Sequence of chain 1.A:
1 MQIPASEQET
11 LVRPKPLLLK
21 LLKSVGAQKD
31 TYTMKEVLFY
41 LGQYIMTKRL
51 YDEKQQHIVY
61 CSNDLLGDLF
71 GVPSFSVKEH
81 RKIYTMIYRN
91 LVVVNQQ

Binding-site contacts:
Ligand atom C14 contacts residue LEU38 of chain 1.A at 3.6 Å (hydrophobic).
Ligand atom C12 contacts residue VAL77 of chain 1.A at 3.5 Å (hydrophobic).
Ligand atom CL contacts residue ILE83 of chain 1.A at 3.9 Å.
Ligand atom C10 contacts residue VAL77 of chain 1.A at 3.5 Å (hydrophobic).
Ligand atom C3 contacts residue GLY42 of chain 1.A at 3.6 Å.
Ligand atom C2 contacts residue LEU41 of chain 1.A at 3.8 Å (hydrophobic).
Ligand atom C18 contacts residue MET46 of chain 1.A at 3.5 Å (hydrophobic).
Ligand atom C3 contacts residue LEU38 of chain 1.A at 3.2 Å (hydrophobic).
Ligand atom CL contacts residue PHE70 of chain 1.A at 3.8 Å.
Ligand atom F2 contacts residue HIS80 of chain 1.A at 3.4 Å.
Ligand atom C20 contacts residue ILE45 of chain 1.A at 3.9 Å (hydrophobic).
Ligand atom C11 contacts residue VAL77 of chain 1.A at 3.9 Å (hydrophobic).
Ligand atom C13 contacts residue HIS80 of chain 1.A at 3.3 Å.
Ligand atom C20 contacts residue VAL77 of chain 1.A at 3.8 Å (hydrophobic).
Ligand atom C10 contacts residue HIS80 of chain 1.A at 3.8 Å.
Ligand atom C15 contacts residue HIS80 of chain 1.A at 3.5 Å.
Ligand atom C16 contacts residue HIS80 of chain 1.A at 3.6 Å.
Ligand atom F contacts residue HIS80 of chain 1.A at 3.8 Å.
Ligand atom F2 contacts residue LEU38 of chain 1.A at 3.9 Å.
Ligand atom C18 contacts residue ILE45 of chain 1.A at 3.9 Å (hydrophobic).
Ligand atom C18 contacts residue GLY42 of chain 1.A at 3.5 Å.
Ligand atom C13 contacts residue LEU38 of chain 1.A at 3.9 Å (hydrophobic).
Ligand atom O1 contacts residue LEU38 of chain 1.A at 3.8 Å.
Ligand atom F contacts residue TYR84 of chain 1.A at 3.3 Å.
Ligand atom C2 contacts residue LEU38 of chain 1.A at 3.4 Å (hydrophobic).
Ligand atom N contacts residue LEU38 of chain 1.A at 2.6 Å (h-bond).
Ligand atom CL contacts residue PHE75 of chain 1.A at 3.9 Å.
Ligand atom F contacts residue LEU38 of chain 1.A at 3.3 Å.
Ligand atom F2 contacts residue ILE83 of chain 1.A at 3.2 Å.
Ligand atom C12 contacts residue HIS80 of chain 1.A at 3.2 Å.
Ligand atom CL contacts residue ILE45 of chain 1.A at 3.8 Å.
Ligand atom O1 contacts residue PHE39 of chain 1.A at 3.7 Å.
Ligand atom C1 contacts residue ILE45 of chain 1.A at 3.6 Å (hydrophobic).
Ligand atom C2 contacts residue GLY42 of chain 1.A at 3.5 Å.
Ligand atom C11 contacts residue HIS80 of chain 1.A at 3.3 Å.
Ligand atom C6 contacts residue LEU38 of chain 1.A at 3.8 Å (hydrophobic).
Ligand atom N contacts residue GLY42 of chain 1.A at 3.5 Å.
Ligand atom C contacts residue ILE45 of chain 1.A at 3.6 Å (hydrophobic).
Ligand atom C14 contacts residue HIS80 of chain 1.A at 3.5 Å.
Ligand atom C20 contacts residue TYR51 of chain 1.A at 3.8 Å (hydrophobic).

The protein below binds the small molecule below.
Small molecule (SMILES): CC(C)(C)NC(=O)[C@@H](c1c(C(=O)O)[nH]c2cc(Cl)ccc12)N(C=O)Cc1cc(F)c(F)c(F)c1